Binding-site contacts:
Ligand atom N2 contacts residue THR54 of chain 1.G at 3.4 Å (h-bond).
Ligand atom C7 contacts residue LEU19 of chain 1.G at 4.0 Å (hydrophobic).
Ligand atom C6 contacts residue THR24 of chain 1.G at 3.6 Å.
Ligand atom C6 contacts residue ASP17 of chain 1.G at 3.5 Å.
Ligand atom O3 contacts residue THR52 of chain 1.G at 3.9 Å.
Ligand atom C1 contacts residue ASN25 of chain 1.G at 3.6 Å.
Ligand atom C6 contacts residue ASN25 of chain 1.G at 3.6 Å.
Ligand atom C5 contacts residue ASP17 of chain 1.G at 3.9 Å.
Ligand atom C6 contacts residue SER18 of chain 1.G at 3.8 Å.
Ligand atom C1 contacts residue THR54 of chain 1.G at 3.8 Å.
Ligand atom C8 contacts residue THR52 of chain 1.G at 3.9 Å.
Ligand atom C3 contacts residue ASN22 of chain 1.G at 3.8 Å.
Ligand atom C5 contacts residue ASN22 of chain 1.G at 3.7 Å.
Ligand atom C2 contacts residue ASP17 of chain 1.G at 3.4 Å.
Ligand atom O7 contacts residue LEU19 of chain 1.G at 3.1 Å (h-bond).
Ligand atom C2 contacts residue ASN22 of chain 1.G at 2.5 Å.
Ligand atom C5 contacts residue SER18 of chain 1.G at 3.9 Å.
Ligand atom C5 contacts residue THR24 of chain 1.G at 3.6 Å.
Ligand atom O7 contacts residue ASN22 of chain 1.G at 3.1 Å (h-bond).
Ligand atom C7 contacts residue ASN22 of chain 1.G at 3.1 Å.
Ligand atom O5 contacts residue ASN22 of chain 1.G at 2.5 Å (h-bond).
Ligand atom C4 contacts residue SER18 of chain 1.G at 3.4 Å.
Ligand atom O5 contacts residue ASP17 of chain 1.G at 3.6 Å.
Ligand atom O5 contacts residue SER18 of chain 1.G at 3.8 Å.
Ligand atom O7 contacts residue SER18 of chain 1.G at 4.0 Å.
Ligand atom O6 contacts residue ASP17 of chain 1.G at 3.4 Å (salt-bridge).
Ligand atom C5 contacts residue ASN25 of chain 1.G at 4.0 Å.
Ligand atom N2 contacts residue THR52 of chain 1.G at 3.6 Å (h-bond).
Ligand atom O2 contacts residue ASP17 of chain 1.G at 3.8 Å.
Ligand atom O5 contacts residue THR24 of chain 1.G at 3.9 Å.
Ligand atom O5 contacts residue ASN25 of chain 1.G at 2.9 Å (h-bond).
Ligand atom O6 contacts residue ASN25 of chain 1.G at 3.4 Å.
Ligand atom C2 contacts residue THR54 of chain 1.G at 3.9 Å.
Ligand atom O6 contacts residue PHE15 of chain 1.G at 3.8 Å.
Ligand atom O7 contacts residue SER20 of chain 1.G at 3.2 Å (h-bond).
Ligand atom C8 contacts residue VAL44 of chain 1.G at 3.9 Å (hydrophobic).
Ligand atom C1 contacts residue ASN22 of chain 1.G at 1.4 Å.
Ligand atom N2 contacts residue ASN22 of chain 1.G at 2.8 Å (h-bond).
Ligand atom O6 contacts residue SER18 of chain 1.G at 2.7 Å (h-bond).
Ligand atom C3 contacts residue THR54 of chain 1.G at 3.9 Å.

The protein below binds the small molecule below.
Small molecule (SMILES): CC(=O)N[C@H]1[C@H](O[C@H]2[C@H](O)[C@@H](NC(C)=O)CO[C@@H]2CO)O[C@H](CO)[C@@H](O[C@@H]2O[C@H](CO)[C@@H](O)[C@H](O[C@H]3O[C@H](CO)[C@@H](O)[C@H](O)[C@@H]3O)[C@@H]2O)[C@@H]1O

Sequence of chain 1.G:
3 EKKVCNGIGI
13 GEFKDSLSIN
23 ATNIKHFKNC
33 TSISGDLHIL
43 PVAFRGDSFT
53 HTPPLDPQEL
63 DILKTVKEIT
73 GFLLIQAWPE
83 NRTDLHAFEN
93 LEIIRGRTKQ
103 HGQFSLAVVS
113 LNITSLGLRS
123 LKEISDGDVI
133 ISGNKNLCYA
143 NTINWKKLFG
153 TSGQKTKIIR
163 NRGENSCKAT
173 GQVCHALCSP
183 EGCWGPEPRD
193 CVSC